Binding-site contacts:
Ligand atom NH1 contacts residue ASP199 of chain 1.B at 2.8 Å (salt-bridge).
Ligand atom O contacts residue GLY228 of chain 1.B at 3.1 Å (h-bond).
Ligand atom S2 contacts residue HG1 of chain 1.I at 2.5 Å.
Ligand atom CA contacts residue GLY228 of chain 1.B at 3.6 Å.
Ligand atom CA2 contacts residue SER226 of chain 1.B at 3.7 Å.
Ligand atom CG1 contacts residue TRP50 of chain 1.B at 3.4 Å (hydrophobic).
Ligand atom O1 contacts residue TRP50 of chain 1.B at 3.7 Å.
Ligand atom N contacts residue GLY228 of chain 1.B at 2.9 Å (h-bond).
Ligand atom C2 contacts residue HG1 of chain 1.I at 3.1 Å.
Ligand atom CB1 contacts residue LEU96 of chain 1.B at 3.3 Å (hydrophobic).
Ligand atom NH2 contacts residue GLY238 of chain 1.B at 3.6 Å.
Ligand atom N2 contacts residue HIS43 of chain 1.B at 3.1 Å (h-bond).
Ligand atom CD2 contacts residue TRP227 of chain 1.B at 3.6 Å (hydrophobic).
Ligand atom N2 contacts residue SER226 of chain 1.B at 2.9 Å (h-bond).
Ligand atom NE contacts residue GLY228 of chain 1.B at 3.6 Å (h-bond).
Ligand atom CB2 contacts residue SER226 of chain 1.B at 3.6 Å.
Ligand atom CB2 contacts residue SER205 of chain 1.B at 2.5 Å.
Ligand atom O3 contacts residue GLY203 of chain 1.B at 3.4 Å (h-bond).
Ligand atom S2 contacts residue HG1 of chain 1.H at 2.4 Å.
Ligand atom N2 contacts residue SER205 of chain 1.B at 2.9 Å (h-bond).
Ligand atom CE2 contacts residue LEU96 of chain 1.B at 3.6 Å (hydrophobic).
Ligand atom S2 contacts residue GLY230 of chain 1.B at 3.3 Å (h-bond).
Ligand atom CA2 contacts residue HIS43 of chain 1.B at 3.5 Å.
Ligand atom CM contacts residue SER205 of chain 1.B at 2.0 Å.
Ligand atom O contacts residue TRP227 of chain 1.B at 3.0 Å.
Ligand atom CB1 contacts residue HIS43 of chain 1.B at 3.5 Å.
Ligand atom NH1 contacts residue ALA200 of chain 1.B at 3.5 Å (h-bond).
Ligand atom CZ1 contacts residue ALA200 of chain 1.B at 3.3 Å (hydrophobic).
Ligand atom C4 contacts residue HIS43 of chain 1.B at 2.8 Å.
Ligand atom NH2 contacts residue ASP199 of chain 1.B at 2.8 Å (salt-bridge).
Ligand atom CA2 contacts residue SER205 of chain 1.B at 2.2 Å.
Ligand atom C4 contacts residue SER205 of chain 1.B at 1.4 Å.
Ligand atom CM contacts residue HIS43 of chain 1.B at 1.4 Å.
Ligand atom NH1 contacts residue GLY230 of chain 1.B at 3.0 Å (h-bond).
Ligand atom CA1 contacts residue LEU96 of chain 1.B at 3.6 Å (hydrophobic).
Ligand atom CZ1 contacts residue ASP199 of chain 1.B at 3.6 Å.
Ligand atom C3 contacts residue HIS43 of chain 1.B at 3.7 Å.
Ligand atom NH1 contacts residue GLY228 of chain 1.B at 3.7 Å.
Ligand atom NH2 contacts residue ALA200 of chain 1.B at 3.1 Å (h-bond).
Ligand atom O3 contacts residue SER205 of chain 1.B at 1.8 Å (h-bond).

The small molecule below binds the protein below.
Small molecule (SMILES): NC(=[NH2+])NCCC[C@H](NC(=O)[C@@H]1CCCN1C(=O)[C@@H](Cc1ccccc1)NC(=O)CS)C(O)CCl

Sequence of chain 1.C:
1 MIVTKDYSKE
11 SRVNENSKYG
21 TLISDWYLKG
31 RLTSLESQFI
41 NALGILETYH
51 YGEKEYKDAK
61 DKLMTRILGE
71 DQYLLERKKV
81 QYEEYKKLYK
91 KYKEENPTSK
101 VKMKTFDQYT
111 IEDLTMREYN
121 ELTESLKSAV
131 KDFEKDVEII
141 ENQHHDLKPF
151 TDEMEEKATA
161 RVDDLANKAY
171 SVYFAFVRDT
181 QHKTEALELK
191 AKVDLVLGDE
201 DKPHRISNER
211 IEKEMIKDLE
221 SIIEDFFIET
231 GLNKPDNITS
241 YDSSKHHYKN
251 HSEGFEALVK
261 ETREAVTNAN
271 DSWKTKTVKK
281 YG

Sequence of chain 1.B:
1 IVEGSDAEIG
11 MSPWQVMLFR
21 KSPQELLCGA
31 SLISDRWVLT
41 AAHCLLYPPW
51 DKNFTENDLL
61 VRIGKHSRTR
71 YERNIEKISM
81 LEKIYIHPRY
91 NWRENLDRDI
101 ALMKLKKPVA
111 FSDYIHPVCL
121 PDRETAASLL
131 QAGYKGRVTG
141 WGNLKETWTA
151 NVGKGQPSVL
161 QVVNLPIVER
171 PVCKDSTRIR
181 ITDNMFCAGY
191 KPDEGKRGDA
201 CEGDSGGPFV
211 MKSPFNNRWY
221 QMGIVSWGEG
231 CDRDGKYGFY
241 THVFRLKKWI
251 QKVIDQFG